Binding-site contacts:
Ligand atom O01 contacts residue SER234 of chain 1.C at 3.2 Å.
Ligand atom C06 contacts residue PHE333 of chain 1.C at 3.5 Å (hydrophobic).
Ligand atom O02 contacts residue TYR340 of chain 1.C at 2.6 Å (h-bond).
Ligand atom N05 contacts residue TYR143 of chain 1.C at 3.6 Å (h-bond).
Ligand atom O01 contacts residue CYS233 of chain 1.C at 4.0 Å.
Ligand atom N05 contacts residue PHE333 of chain 1.C at 4.1 Å.
Ligand atom C09 contacts residue PHE333 of chain 1.C at 3.3 Å (hydrophobic).
Ligand atom C08 contacts residue TYR340 of chain 1.C at 4.0 Å (hydrophobic).
Ligand atom C10 contacts residue SER234 of chain 1.C at 3.4 Å.
Ligand atom C08 contacts residue LEU336 of chain 1.C at 4.2 Å (hydrophobic).
Ligand atom O03 contacts residue LEU336 of chain 1.C at 4.3 Å.
Ligand atom N04 contacts residue LEU160 of chain 1.C at 3.7 Å.
Ligand atom C07 contacts residue SER235 of chain 1.C at 4.0 Å.
Ligand atom C08 contacts residue PHE236 of chain 1.C at 4.2 Å (hydrophobic).
Ligand atom O03 contacts residue PHE236 of chain 1.C at 3.2 Å.
Ligand atom O01 contacts residue PHE236 of chain 1.C at 3.3 Å (h-bond).
Ligand atom C08 contacts residue LEU163 of chain 1.C at 4.3 Å (hydrophobic).
Ligand atom O01 contacts residue LEU160 of chain 1.C at 3.6 Å.
Ligand atom O03 contacts residue ARG167 of chain 1.C at 2.6 Å (salt-bridge).
Ligand atom C10 contacts residue CYS233 of chain 1.C at 3.7 Å (hydrophobic).
Ligand atom C10 contacts residue PHE333 of chain 1.C at 3.4 Å (hydrophobic).
Ligand atom C11 contacts residue LEU336 of chain 1.C at 3.7 Å (hydrophobic).
Ligand atom N04 contacts residue PHE236 of chain 1.C at 4.3 Å.
Ligand atom C11 contacts residue ARG167 of chain 1.C at 3.6 Å.
Ligand atom C09 contacts residue TYR143 of chain 1.C at 3.3 Å (hydrophobic).
Ligand atom O02 contacts residue LEU336 of chain 1.C at 3.1 Å.
Ligand atom O02 contacts residue ARG167 of chain 1.C at 4.0 Å.
Ligand atom C11 contacts residue LEU163 of chain 1.C at 3.3 Å (hydrophobic).
Ligand atom C11 contacts residue PHE236 of chain 1.C at 4.1 Å (hydrophobic).
Ligand atom O02 contacts residue LEU163 of chain 1.C at 3.1 Å.
Ligand atom C11 contacts residue TYR340 of chain 1.C at 3.6 Å (hydrophobic).
Ligand atom O03 contacts residue LEU163 of chain 1.C at 3.2 Å.
Ligand atom N04 contacts residue PHE333 of chain 1.C at 4.1 Å.
Ligand atom N04 contacts residue SER234 of chain 1.C at 4.3 Å.
Ligand atom N04 contacts residue SER235 of chain 1.C at 4.0 Å.
Ligand atom C07 contacts residue LEU160 of chain 1.C at 3.6 Å (hydrophobic).
Ligand atom C07 contacts residue PHE236 of chain 1.C at 3.6 Å (hydrophobic).
Ligand atom N05 contacts residue TYR340 of chain 1.C at 3.4 Å (h-bond).
Ligand atom N05 contacts residue LEU336 of chain 1.C at 4.4 Å.
Ligand atom O01 contacts residue SER235 of chain 1.C at 2.6 Å (h-bond).

This protein binds this small molecule.
Small molecule (SMILES): Cc1cnc(C(=O)O)c[n+]1O

Sequence of chain 1.C:
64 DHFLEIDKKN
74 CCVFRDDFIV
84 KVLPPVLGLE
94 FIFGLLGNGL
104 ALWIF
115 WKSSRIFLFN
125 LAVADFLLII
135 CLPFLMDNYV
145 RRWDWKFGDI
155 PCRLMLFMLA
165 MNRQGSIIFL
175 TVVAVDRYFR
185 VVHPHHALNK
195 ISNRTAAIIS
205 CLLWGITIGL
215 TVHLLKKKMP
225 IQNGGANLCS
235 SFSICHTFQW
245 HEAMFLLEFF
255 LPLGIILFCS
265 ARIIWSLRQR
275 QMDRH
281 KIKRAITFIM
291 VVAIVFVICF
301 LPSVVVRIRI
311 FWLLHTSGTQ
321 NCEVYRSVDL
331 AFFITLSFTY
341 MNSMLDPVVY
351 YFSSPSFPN